Sequence of chain 1.B:
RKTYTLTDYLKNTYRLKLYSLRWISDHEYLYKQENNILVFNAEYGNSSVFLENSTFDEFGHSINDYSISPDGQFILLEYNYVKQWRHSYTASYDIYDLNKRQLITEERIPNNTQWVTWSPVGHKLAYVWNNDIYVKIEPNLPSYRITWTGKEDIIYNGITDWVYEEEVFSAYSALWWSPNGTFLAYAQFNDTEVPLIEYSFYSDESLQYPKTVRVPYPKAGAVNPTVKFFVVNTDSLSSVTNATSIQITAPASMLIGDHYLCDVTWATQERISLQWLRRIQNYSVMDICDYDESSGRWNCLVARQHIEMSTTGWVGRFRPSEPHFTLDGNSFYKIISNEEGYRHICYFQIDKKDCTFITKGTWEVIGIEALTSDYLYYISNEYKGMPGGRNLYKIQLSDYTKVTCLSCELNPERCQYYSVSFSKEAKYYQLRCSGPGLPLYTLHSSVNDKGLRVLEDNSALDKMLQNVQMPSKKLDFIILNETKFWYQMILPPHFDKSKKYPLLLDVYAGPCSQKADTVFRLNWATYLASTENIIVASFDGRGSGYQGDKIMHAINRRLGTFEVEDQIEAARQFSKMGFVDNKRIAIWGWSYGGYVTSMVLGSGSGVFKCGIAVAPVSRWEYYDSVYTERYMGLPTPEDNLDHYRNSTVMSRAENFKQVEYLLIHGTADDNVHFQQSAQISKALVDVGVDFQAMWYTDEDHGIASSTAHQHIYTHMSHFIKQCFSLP

Binding-site contacts:
Ligand atom C2 contacts residue ILE155 of chain 1.B at 4.5 Å (hydrophobic).
Ligand atom C2 contacts residue ASN190 of chain 1.B at 2.6 Å.
Ligand atom O7 contacts residue GLN188 of chain 1.B at 3.8 Å.
Ligand atom C7 contacts residue ILE155 of chain 1.B at 3.8 Å (hydrophobic).
Ligand atom C1 contacts residue THR192 of chain 1.B at 3.8 Å.
Ligand atom C5 contacts residue THR192 of chain 1.B at 3.9 Å.
Ligand atom O7 contacts residue ASN190 of chain 1.B at 4.4 Å.
Ligand atom N2 contacts residue ASN190 of chain 1.B at 3.0 Å (h-bond).
Ligand atom C8 contacts residue GLN188 of chain 1.B at 4.1 Å.
Ligand atom O7 contacts residue ILE155 of chain 1.B at 3.6 Å.
Ligand atom C7 contacts residue ASN190 of chain 1.B at 3.5 Å.
Ligand atom C3 contacts residue ASN190 of chain 1.B at 3.9 Å.
Ligand atom O5 contacts residue THR192 of chain 1.B at 3.9 Å.
Ligand atom N2 contacts residue ILE155 of chain 1.B at 3.6 Å.
Ligand atom O5 contacts residue ASN190 of chain 1.B at 2.3 Å (h-bond).
Ligand atom C5 contacts residue ASN190 of chain 1.B at 3.6 Å.
Ligand atom C6 contacts residue GLU193 of chain 1.B at 4.3 Å.
Ligand atom O6 contacts residue GLU193 of chain 1.B at 3.5 Å (salt-bridge).
Ligand atom O6 contacts residue THR192 of chain 1.B at 3.9 Å.
Ligand atom O6 contacts residue THR192 of chain 1.B at 4.2 Å.
Ligand atom C1 contacts residue ASN190 of chain 1.B at 1.4 Å.
Ligand atom C4 contacts residue ASN190 of chain 1.B at 4.3 Å.
Ligand atom C8 contacts residue ASN190 of chain 1.B at 3.6 Å.
Ligand atom C8 contacts residue LYS228 of chain 1.B at 3.4 Å.
Ligand atom C1 contacts residue ILE155 of chain 1.B at 4.1 Å (hydrophobic).
Ligand atom C7 contacts residue GLN188 of chain 1.B at 4.4 Å.

This protein binds this small molecule.
Small molecule (SMILES): CC(=O)N[C@H]1CO[C@H](CO)[C@@H](O[C@H]2O[C@H](CO)[C@@H](O)[C@H](O[C@H]3O[C@H](CO)[C@@H](O)[C@H](O[C@H]4O[C@H](CO)[C@@H](O)[C@H](O)[C@@H]4O)[C@@H]3O)[C@@H]2O)[C@@H]1O